Binding-site contacts:
Ligand atom C6 contacts residue ASP51 of chain 1.PA at 4.0 Å.
Ligand atom C15 contacts residue ALA18 of chain 1.PA at 3.5 Å (hydrophobic).
Ligand atom C15 contacts residue MET225 of chain 1.PA at 3.5 Å (hydrophobic).
Ligand atom CM5 contacts residue TRP23 of chain 1.C at 3.5 Å (hydrophobic).
Ligand atom C1 contacts residue ASP51 of chain 1.PA at 3.5 Å.
Ligand atom CM3 contacts residue VAL52 of chain 1.C at 3.6 Å (hydrophobic).
Ligand atom C12 contacts residue MET225 of chain 1.PA at 3.6 Å (hydrophobic).
Ligand atom C2 contacts residue PHE224 of chain 1.PA at 3.8 Å (hydrophobic).
Ligand atom C1 contacts residue PHE224 of chain 1.PA at 3.9 Å (hydrophobic).
Ligand atom O1 contacts residue ASP51 of chain 1.PA at 3.1 Å (salt-bridge).
Ligand atom O2 contacts residue THR21 of chain 1.PA at 4.1 Å.
Ligand atom O4 contacts residue PHE224 of chain 1.PA at 3.3 Å.
Ligand atom C10 contacts residue THR21 of chain 1.PA at 3.8 Å.
Ligand atom C8 contacts residue ASP51 of chain 1.PA at 3.5 Å.
Ligand atom C21 contacts residue LEU15 of chain 1.PA at 3.7 Å (hydrophobic).
Ligand atom O2 contacts residue ARG25 of chain 1.PA at 3.2 Å (salt-bridge).
Ligand atom C16 contacts residue PHE56 of chain 1.PA at 4.1 Å (hydrophobic).
Ligand atom C4 contacts residue PHE224 of chain 1.PA at 3.4 Å (hydrophobic).
Ligand atom C10 contacts residue ALA18 of chain 1.PA at 3.9 Å (hydrophobic).
Ligand atom C6 contacts residue PHE224 of chain 1.PA at 3.6 Å (hydrophobic).
Ligand atom CM5 contacts residue PHE224 of chain 1.PA at 3.7 Å (hydrophobic).
Ligand atom C14 contacts residue MET225 of chain 1.PA at 4.0 Å (hydrophobic).
Ligand atom C4 contacts residue TRP23 of chain 1.C at 4.1 Å (hydrophobic).
Ligand atom O1 contacts residue THR21 of chain 1.PA at 3.2 Å.
Ligand atom C6 contacts residue TRP23 of chain 1.C at 3.9 Å (hydrophobic).
Ligand atom C14 contacts residue ALA52 of chain 1.PA at 3.6 Å (hydrophobic).
Ligand atom C7 contacts residue LEU55 of chain 1.PA at 3.8 Å (hydrophobic).
Ligand atom CM2 contacts residue THR21 of chain 1.PA at 3.4 Å.
Ligand atom C13 contacts residue ALA52 of chain 1.PA at 3.5 Å (hydrophobic).
Ligand atom O4 contacts residue PHE220 of chain 1.PA at 3.9 Å.
Ligand atom O3 contacts residue PHE224 of chain 1.PA at 4.0 Å.
Ligand atom C16 contacts residue ALA52 of chain 1.PA at 3.8 Å (hydrophobic).
Ligand atom CM2 contacts residue ARG25 of chain 1.PA at 3.6 Å.
Ligand atom CM5 contacts residue LEU55 of chain 1.PA at 3.8 Å (hydrophobic).
Ligand atom CM5 contacts residue PHE220 of chain 1.PA at 3.4 Å (hydrophobic).
Ligand atom C1 contacts residue THR21 of chain 1.PA at 3.9 Å.
Ligand atom C5 contacts residue TRP23 of chain 1.C at 3.6 Å (hydrophobic).
Ligand atom C3 contacts residue PHE224 of chain 1.PA at 3.5 Å (hydrophobic).
Ligand atom C17 contacts residue ALA52 of chain 1.PA at 4.0 Å (hydrophobic).
Ligand atom C5 contacts residue PHE224 of chain 1.PA at 3.7 Å (hydrophobic).

Sequence of chain 1.C:
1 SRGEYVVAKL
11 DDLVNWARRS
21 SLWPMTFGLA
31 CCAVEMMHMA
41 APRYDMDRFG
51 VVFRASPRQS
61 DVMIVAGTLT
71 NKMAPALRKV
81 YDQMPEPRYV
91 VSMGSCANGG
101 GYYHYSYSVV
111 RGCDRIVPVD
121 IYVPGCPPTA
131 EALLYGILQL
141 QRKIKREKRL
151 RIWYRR

Sequence of chain 1.PA:
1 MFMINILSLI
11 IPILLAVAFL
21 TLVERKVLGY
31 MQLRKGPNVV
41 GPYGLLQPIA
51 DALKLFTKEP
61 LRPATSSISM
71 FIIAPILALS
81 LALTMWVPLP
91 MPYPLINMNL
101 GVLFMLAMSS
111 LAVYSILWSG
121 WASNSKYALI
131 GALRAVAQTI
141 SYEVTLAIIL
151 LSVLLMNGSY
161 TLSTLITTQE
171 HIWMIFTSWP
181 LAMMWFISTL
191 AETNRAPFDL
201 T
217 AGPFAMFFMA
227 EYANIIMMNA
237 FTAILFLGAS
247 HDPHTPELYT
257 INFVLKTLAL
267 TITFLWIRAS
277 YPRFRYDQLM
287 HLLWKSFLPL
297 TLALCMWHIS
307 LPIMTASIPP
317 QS

The protein below binds the small molecule below.
Small molecule (SMILES): COC1=C(OC)C(=O)C(C/C=C(/C)CCC=C(C)CC/C=C(/C)CC/C=C(\C)CC/C=C(\C)CC/C=C(\C)CC/C=C(/C)CCC=C(C)CCC=C(C)CCC=C(C)C)=C(C)C1=O